Binding-site contacts:
Ligand atom C8 contacts residue GLN453 of chain 1.A at 4.2 Å.
Ligand atom C1 contacts residue ASN487 of chain 1.A at 1.4 Å.
Ligand atom C5 contacts residue ASN487 of chain 1.A at 3.6 Å.
Ligand atom C8 contacts residue LEU455 of chain 1.A at 3.6 Å (hydrophobic).
Ligand atom C3 contacts residue ASN487 of chain 1.A at 3.8 Å.
Ligand atom C2 contacts residue ASN487 of chain 1.A at 2.6 Å.
Ligand atom N2 contacts residue ASN487 of chain 1.A at 2.9 Å (h-bond).
Ligand atom C7 contacts residue ASN487 of chain 1.A at 4.0 Å.
Ligand atom C7 contacts residue GLN453 of chain 1.A at 4.1 Å.
Ligand atom O7 contacts residue GLN453 of chain 1.A at 2.9 Å (h-bond).
Ligand atom O5 contacts residue ASN487 of chain 1.A at 2.5 Å (h-bond).
Ligand atom C4 contacts residue ASN487 of chain 1.A at 4.3 Å.
Ligand atom C8 contacts residue SER454 of chain 1.A at 3.5 Å.

Sequence of chain 1.A:
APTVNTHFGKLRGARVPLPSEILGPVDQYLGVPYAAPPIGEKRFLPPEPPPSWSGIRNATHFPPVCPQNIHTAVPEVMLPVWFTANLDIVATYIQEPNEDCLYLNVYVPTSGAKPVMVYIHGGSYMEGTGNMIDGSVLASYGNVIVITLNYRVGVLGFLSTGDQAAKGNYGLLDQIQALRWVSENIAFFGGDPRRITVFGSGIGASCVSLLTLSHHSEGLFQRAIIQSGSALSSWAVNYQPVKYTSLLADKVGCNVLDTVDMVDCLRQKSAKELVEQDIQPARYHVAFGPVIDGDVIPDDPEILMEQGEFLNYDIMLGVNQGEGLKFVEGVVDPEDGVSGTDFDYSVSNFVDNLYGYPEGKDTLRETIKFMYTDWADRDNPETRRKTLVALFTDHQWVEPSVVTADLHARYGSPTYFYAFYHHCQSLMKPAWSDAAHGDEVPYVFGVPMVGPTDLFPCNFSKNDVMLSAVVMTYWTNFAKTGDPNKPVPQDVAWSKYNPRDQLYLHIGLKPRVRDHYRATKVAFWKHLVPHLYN

The small molecule below binds the protein below.
Small molecule (SMILES): CC(=O)N[C@@H]1[C@@H](O)[C@H](O)[C@@H](CO)O[C@H]1O